Sequence of chain 1.B:
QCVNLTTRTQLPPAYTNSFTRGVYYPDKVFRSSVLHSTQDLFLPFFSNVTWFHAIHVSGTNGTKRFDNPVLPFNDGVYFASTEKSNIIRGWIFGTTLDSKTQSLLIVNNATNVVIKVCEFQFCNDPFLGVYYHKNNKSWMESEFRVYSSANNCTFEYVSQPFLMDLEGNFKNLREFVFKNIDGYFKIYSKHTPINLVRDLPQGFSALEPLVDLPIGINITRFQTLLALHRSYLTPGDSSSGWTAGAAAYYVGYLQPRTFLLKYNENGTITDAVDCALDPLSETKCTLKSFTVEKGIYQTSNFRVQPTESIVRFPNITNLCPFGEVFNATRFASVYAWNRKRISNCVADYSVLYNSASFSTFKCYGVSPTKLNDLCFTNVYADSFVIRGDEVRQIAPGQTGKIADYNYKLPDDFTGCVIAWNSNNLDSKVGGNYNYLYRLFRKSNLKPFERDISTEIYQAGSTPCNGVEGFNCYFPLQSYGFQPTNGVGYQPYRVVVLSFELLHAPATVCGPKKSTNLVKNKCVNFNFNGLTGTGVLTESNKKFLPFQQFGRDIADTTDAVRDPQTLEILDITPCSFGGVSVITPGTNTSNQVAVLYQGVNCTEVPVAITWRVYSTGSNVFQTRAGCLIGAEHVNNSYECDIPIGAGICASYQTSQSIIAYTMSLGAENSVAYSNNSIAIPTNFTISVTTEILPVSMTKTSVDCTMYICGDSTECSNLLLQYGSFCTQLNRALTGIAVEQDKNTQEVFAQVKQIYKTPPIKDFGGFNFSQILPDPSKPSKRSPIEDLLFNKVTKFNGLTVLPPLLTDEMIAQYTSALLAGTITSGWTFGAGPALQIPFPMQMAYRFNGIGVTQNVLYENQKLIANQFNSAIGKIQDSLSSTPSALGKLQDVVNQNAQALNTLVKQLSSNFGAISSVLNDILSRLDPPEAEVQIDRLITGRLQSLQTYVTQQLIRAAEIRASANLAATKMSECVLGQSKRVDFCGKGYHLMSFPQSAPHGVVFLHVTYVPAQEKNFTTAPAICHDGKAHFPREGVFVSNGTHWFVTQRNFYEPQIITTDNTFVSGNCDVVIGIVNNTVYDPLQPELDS

A small-molecule ligand and the protein it binds are described below.
Small molecule (SMILES): CC(=O)N[C@@H]1[C@@H](O)[C@H](O)[C@@H](CO)O[C@H]1O

Binding-site contacts:
Ligand atom C1 contacts residue ASN644 of chain 1.B at 1.4 Å.
Ligand atom C3 contacts residue ASN644 of chain 1.B at 3.8 Å.
Ligand atom O7 contacts residue ASN644 of chain 1.B at 3.5 Å.
Ligand atom O5 contacts residue ASN644 of chain 1.B at 2.4 Å (h-bond).
Ligand atom C5 contacts residue ASN644 of chain 1.B at 3.7 Å.
Ligand atom C7 contacts residue ASN644 of chain 1.B at 3.4 Å.
Ligand atom C4 contacts residue ASN644 of chain 1.B at 4.2 Å.
Ligand atom N2 contacts residue ASN644 of chain 1.B at 2.9 Å (h-bond).
Ligand atom C8 contacts residue ASN644 of chain 1.B at 4.5 Å.
Ligand atom O6 contacts residue HIS642 of chain 1.B at 3.8 Å.
Ligand atom O6 contacts residue ASN644 of chain 1.B at 4.3 Å.
Ligand atom C2 contacts residue ASN644 of chain 1.B at 2.5 Å.